Sequence of chain 37.C:
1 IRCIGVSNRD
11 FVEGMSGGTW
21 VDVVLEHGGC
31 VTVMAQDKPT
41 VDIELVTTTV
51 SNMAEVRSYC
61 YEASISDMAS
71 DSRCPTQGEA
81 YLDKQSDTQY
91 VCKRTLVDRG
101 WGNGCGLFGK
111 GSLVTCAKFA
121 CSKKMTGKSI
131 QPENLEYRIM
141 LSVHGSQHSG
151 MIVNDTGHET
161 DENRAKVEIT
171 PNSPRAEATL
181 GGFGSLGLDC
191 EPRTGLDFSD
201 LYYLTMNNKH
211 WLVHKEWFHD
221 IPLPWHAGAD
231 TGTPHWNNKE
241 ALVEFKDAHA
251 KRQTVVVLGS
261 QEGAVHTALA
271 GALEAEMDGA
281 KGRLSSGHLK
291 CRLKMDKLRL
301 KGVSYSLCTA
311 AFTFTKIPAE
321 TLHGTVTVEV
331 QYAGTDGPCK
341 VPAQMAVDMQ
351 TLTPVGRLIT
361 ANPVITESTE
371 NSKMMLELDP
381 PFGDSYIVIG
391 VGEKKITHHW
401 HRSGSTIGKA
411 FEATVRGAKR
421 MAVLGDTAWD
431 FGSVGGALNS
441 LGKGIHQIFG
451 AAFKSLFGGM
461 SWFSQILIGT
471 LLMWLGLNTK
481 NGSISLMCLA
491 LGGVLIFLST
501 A

Binding-site contacts:
Ligand atom C2 contacts residue LEU96 of chain 37.H at 3.6 Å (hydrophobic).
Ligand atom C8 contacts residue ASN154 of chain 37.C at 4.2 Å.
Ligand atom C7 contacts residue ASN154 of chain 37.C at 3.4 Å.
Ligand atom O3 contacts residue LEU96 of chain 37.H at 4.1 Å.
Ligand atom N2 contacts residue LEU96 of chain 37.H at 3.6 Å.
Ligand atom C7 contacts residue SER95 of chain 37.H at 3.5 Å.
Ligand atom C1 contacts residue SER95 of chain 37.H at 3.6 Å.
Ligand atom O3 contacts residue SER95 of chain 37.H at 3.2 Å (h-bond).
Ligand atom N2 contacts residue ASN154 of chain 37.C at 3.9 Å.
Ligand atom C2 contacts residue ASN154 of chain 37.C at 4.0 Å.
Ligand atom C7 contacts residue MET151 of chain 37.C at 4.3 Å (hydrophobic).
Ligand atom C1 contacts residue MET151 of chain 37.C at 3.6 Å (hydrophobic).
Ligand atom C1 contacts residue LEU96 of chain 37.H at 3.9 Å (hydrophobic).
Ligand atom C3 contacts residue SER95 of chain 37.H at 3.2 Å.
Ligand atom C8 contacts residue SER95 of chain 37.H at 3.5 Å.
Ligand atom O7 contacts residue HIS148 of chain 37.C at 4.0 Å.
Ligand atom O5 contacts residue LEU96 of chain 37.H at 4.5 Å.
Ligand atom C2 contacts residue MET151 of chain 37.C at 4.1 Å (hydrophobic).
Ligand atom C4 contacts residue LEU96 of chain 37.H at 4.3 Å (hydrophobic).
Ligand atom O7 contacts residue GLY150 of chain 37.C at 2.8 Å (h-bond).
Ligand atom C1 contacts residue ASN154 of chain 37.C at 3.1 Å.
Ligand atom C7 contacts residue GLY150 of chain 37.C at 3.7 Å.
Ligand atom C2 contacts residue SER95 of chain 37.H at 3.4 Å.
Ligand atom O4 contacts residue LEU96 of chain 37.H at 3.2 Å.
Ligand atom O5 contacts residue MET151 of chain 37.C at 3.8 Å.
Ligand atom O7 contacts residue MET151 of chain 37.C at 3.3 Å.
Ligand atom N2 contacts residue SER95 of chain 37.H at 2.6 Å (h-bond).
Ligand atom O7 contacts residue ASN154 of chain 37.C at 2.9 Å (h-bond).
Ligand atom C3 contacts residue LEU96 of chain 37.H at 4.2 Å (hydrophobic).
Ligand atom C8 contacts residue GLY150 of chain 37.C at 3.8 Å.
Ligand atom C8 contacts residue ASP94 of chain 37.H at 3.5 Å.
Ligand atom O5 contacts residue ASN154 of chain 37.C at 4.0 Å.

Sequence of chain 37.H:
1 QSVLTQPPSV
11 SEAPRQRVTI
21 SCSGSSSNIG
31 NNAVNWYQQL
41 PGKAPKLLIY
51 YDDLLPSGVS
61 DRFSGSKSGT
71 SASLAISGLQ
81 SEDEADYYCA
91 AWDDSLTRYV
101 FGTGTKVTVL

A protein and the small-molecule ligand that binds it are described below.
Small molecule (SMILES): CC(=O)N[C@H]1[C@H](O[C@H]2[C@H](O)[C@@H](NC(C)=O)CO[C@@H]2CO)O[C@H](CO)[C@@H](O)[C@@H]1O